A protein and the small-molecule ligand that binds it are described below.
Small molecule (SMILES): Oc1cccc(O)c1

Binding-site contacts:
Ligand atom C4 contacts residue CYS38 of chain 3.B at 3.2 Å (hydrophobic).
Ligand atom C6 contacts residue HIS10 of chain 3.B at 4.0 Å.
Ligand atom O3 contacts residue ILE42 of chain 3.B at 3.5 Å.
Ligand atom C6 contacts residue HIS5 of chain 2.B at 4.1 Å.
Ligand atom C1 contacts residue LEU48 of chain 3.B at 4.2 Å (hydrophobic).
Ligand atom C2 contacts residue CYS43 of chain 3.B at 3.5 Å (hydrophobic).
Ligand atom O1 contacts residue ALA14 of chain 3.B at 3.8 Å.
Ligand atom C4 contacts residue LEU6 of chain 2.B at 4.4 Å (hydrophobic).
Ligand atom C5 contacts residue LEU6 of chain 2.B at 3.8 Å (hydrophobic).
Ligand atom C3 contacts residue LEU11 of chain 3.B at 4.0 Å (hydrophobic).
Ligand atom C5 contacts residue HIS10 of chain 3.B at 4.0 Å.
Ligand atom C4 contacts residue CYS7 of chain 3.B at 4.1 Å (hydrophobic).
Ligand atom O1 contacts residue HIS5 of chain 2.B at 3.4 Å (h-bond).
Ligand atom O1 contacts residue CYS43 of chain 3.B at 4.4 Å.
Ligand atom C2 contacts residue HIS5 of chain 2.B at 3.6 Å.
Ligand atom C1 contacts residue CYS43 of chain 3.B at 4.5 Å (hydrophobic).
Ligand atom C3 contacts residue CYS43 of chain 3.B at 3.9 Å (hydrophobic).
Ligand atom C4 contacts residue LEU11 of chain 3.B at 3.6 Å (hydrophobic).
Ligand atom C6 contacts residue LEU6 of chain 2.B at 4.3 Å (hydrophobic).
Ligand atom O3 contacts residue SER41 of chain 3.B at 3.3 Å (h-bond).
Ligand atom C5 contacts residue CYS7 of chain 3.B at 4.2 Å (hydrophobic).
Ligand atom C5 contacts residue HIS5 of chain 2.B at 4.5 Å.
Ligand atom C3 contacts residue CYS38 of chain 3.B at 3.4 Å (hydrophobic).
Ligand atom C2 contacts residue LEU11 of chain 3.B at 4.4 Å (hydrophobic).
Ligand atom C1 contacts residue LEU11 of chain 3.B at 4.4 Å (hydrophobic).
Ligand atom O3 contacts residue CYS38 of chain 3.B at 2.7 Å (h-bond).
Ligand atom O1 contacts residue LEU17 of chain 2.A at 3.3 Å.
Ligand atom C1 contacts residue ALA14 of chain 3.B at 4.5 Å (hydrophobic).
Ligand atom C4 contacts residue HIS5 of chain 2.B at 4.5 Å.
Ligand atom C1 contacts residue HIS5 of chain 2.B at 3.5 Å.
Ligand atom O1 contacts residue LEU48 of chain 3.B at 3.8 Å.
Ligand atom C6 contacts residue LEU11 of chain 3.B at 4.0 Å (hydrophobic).
Ligand atom C5 contacts residue LEU11 of chain 3.B at 3.6 Å (hydrophobic).
Ligand atom O3 contacts residue CYS43 of chain 3.B at 2.9 Å (h-bond).
Ligand atom C2 contacts residue LEU48 of chain 3.B at 4.3 Å (hydrophobic).
Ligand atom C3 contacts residue HIS5 of chain 2.B at 4.1 Å.

Sequence of chain 2.A:
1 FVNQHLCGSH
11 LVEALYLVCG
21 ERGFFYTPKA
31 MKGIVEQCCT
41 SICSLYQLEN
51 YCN

Sequence of chain 2.B:
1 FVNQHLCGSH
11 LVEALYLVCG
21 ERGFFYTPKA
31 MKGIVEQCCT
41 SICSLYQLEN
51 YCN

Sequence of chain 3.B:
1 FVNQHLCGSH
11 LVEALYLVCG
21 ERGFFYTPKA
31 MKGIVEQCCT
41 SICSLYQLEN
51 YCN